Binding-site contacts:
Ligand atom C3 contacts residue MET260 of chain 1.A at 3.9 Å (hydrophobic).
Ligand atom C3 contacts residue TYR106 of chain 1.A at 3.7 Å (hydrophobic).
Ligand atom N1 contacts residue MET260 of chain 1.A at 3.8 Å.
Ligand atom C7 contacts residue MET260 of chain 1.A at 4.0 Å (hydrophobic).
Ligand atom N2 contacts residue ILE201 of chain 1.A at 3.5 Å.
Ligand atom C9 contacts residue GLY261 of chain 1.A at 3.5 Å.
Ligand atom O1 contacts residue CYS158 of chain 1.A at 3.6 Å.
Ligand atom C7 contacts residue GLN203 of chain 1.A at 3.9 Å.
Ligand atom C8 contacts residue ASP156 of chain 1.A at 3.7 Å.
Ligand atom C8 contacts residue TYR106 of chain 1.A at 3.9 Å (hydrophobic).
Ligand atom N2 contacts residue MET260 of chain 1.A at 3.9 Å.
Ligand atom C9 contacts residue LEU231 of chain 1.A at 3.8 Å (hydrophobic).
Ligand atom O1 contacts residue GLY229 of chain 1.A at 3.3 Å.
Ligand atom C2 contacts residue ASP102 of chain 1.A at 3.6 Å.
Ligand atom C8 contacts residue ASP102 of chain 1.A at 3.5 Å.
Ligand atom C6 contacts residue MET260 of chain 1.A at 3.8 Å (hydrophobic).
Ligand atom C5 contacts residue LEU231 of chain 1.A at 3.9 Å (hydrophobic).
Ligand atom C8 contacts residue MET260 of chain 1.A at 3.6 Å (hydrophobic).
Ligand atom O1 contacts residue GLY230 of chain 1.A at 3.0 Å (h-bond).
Ligand atom N5 contacts residue GLY261 of chain 1.A at 3.6 Å.
Ligand atom N4 contacts residue LEU231 of chain 1.A at 2.8 Å (h-bond).
Ligand atom C3 contacts residue ASP102 of chain 1.A at 3.6 Å.
Ligand atom O1 contacts residue ASP156 of chain 1.A at 3.6 Å.
Ligand atom N2 contacts residue SER103 of chain 1.A at 3.8 Å.
Ligand atom O1 contacts residue GLN203 of chain 1.A at 3.0 Å (h-bond).
Ligand atom C9 contacts residue ALA232 of chain 1.A at 3.6 Å (hydrophobic).
Ligand atom N3 contacts residue MET260 of chain 1.A at 3.4 Å.
Ligand atom C5 contacts residue GLY230 of chain 1.A at 3.9 Å.
Ligand atom N4 contacts residue MET260 of chain 1.A at 3.4 Å (h-bond).
Ligand atom N1 contacts residue ASP156 of chain 1.A at 2.8 Å (salt-bridge).
Ligand atom C1 contacts residue TYR106 of chain 1.A at 3.7 Å (hydrophobic).
Ligand atom N2 contacts residue ASP102 of chain 1.A at 2.8 Å (salt-bridge).
Ligand atom N4 contacts residue ALA232 of chain 1.A at 3.6 Å.
Ligand atom N3 contacts residue ASP102 of chain 1.A at 2.8 Å (salt-bridge).
Ligand atom C6 contacts residue LEU231 of chain 1.A at 3.7 Å (hydrophobic).
Ligand atom C9 contacts residue MET260 of chain 1.A at 3.6 Å (hydrophobic).
Ligand atom N2 contacts residue ASP156 of chain 1.A at 2.9 Å (salt-bridge).
Ligand atom C7 contacts residue ASP156 of chain 1.A at 3.6 Å.
Ligand atom C2 contacts residue TYR106 of chain 1.A at 3.7 Å (hydrophobic).
Ligand atom N3 contacts residue TYR106 of chain 1.A at 3.5 Å.

Sequence of chain 1.A:
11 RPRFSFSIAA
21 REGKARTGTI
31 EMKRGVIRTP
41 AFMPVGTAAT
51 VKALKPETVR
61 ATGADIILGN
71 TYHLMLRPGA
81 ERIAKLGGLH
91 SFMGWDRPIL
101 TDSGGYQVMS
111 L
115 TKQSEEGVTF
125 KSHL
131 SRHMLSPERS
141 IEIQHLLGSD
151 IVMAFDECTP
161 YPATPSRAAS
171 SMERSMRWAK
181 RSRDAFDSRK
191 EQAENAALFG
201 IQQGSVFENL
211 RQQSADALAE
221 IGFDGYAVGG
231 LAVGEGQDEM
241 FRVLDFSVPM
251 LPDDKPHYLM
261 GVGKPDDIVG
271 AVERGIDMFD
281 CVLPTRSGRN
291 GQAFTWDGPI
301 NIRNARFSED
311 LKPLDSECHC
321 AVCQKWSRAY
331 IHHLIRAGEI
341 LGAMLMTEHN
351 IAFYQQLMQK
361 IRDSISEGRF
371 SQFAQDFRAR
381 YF

The protein below binds the small molecule below.
Small molecule (SMILES): Nc1nc2cc3[nH]cnc3cc2c(=O)[nH]1